Binding-site contacts:
Ligand atom C1 contacts residue LYS141 of chain 2.B at 4.4 Å.
Ligand atom O3 contacts residue LYS141 of chain 2.B at 3.3 Å (salt-bridge).
Ligand atom C2 contacts residue LYS141 of chain 2.B at 4.1 Å.
Ligand atom C2 contacts residue GLN142 of chain 2.B at 4.3 Å.
Ligand atom O3 contacts residue GLN142 of chain 2.B at 3.4 Å.
Ligand atom N1 contacts residue LYS141 of chain 2.B at 3.7 Å.

This small molecule binds to this protein.
Small molecule (SMILES): NC(=O)C(=O)O

Sequence of chain 2.B:
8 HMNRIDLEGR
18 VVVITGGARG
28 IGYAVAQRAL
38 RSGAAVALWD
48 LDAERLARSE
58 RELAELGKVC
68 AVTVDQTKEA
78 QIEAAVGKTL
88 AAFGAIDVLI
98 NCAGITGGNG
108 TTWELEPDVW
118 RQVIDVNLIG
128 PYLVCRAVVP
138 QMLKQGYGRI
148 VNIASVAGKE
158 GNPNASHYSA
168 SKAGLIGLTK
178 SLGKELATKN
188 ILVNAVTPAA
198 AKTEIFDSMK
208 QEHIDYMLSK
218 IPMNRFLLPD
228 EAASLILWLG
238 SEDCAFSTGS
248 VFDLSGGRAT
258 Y